Sequence of chain 1.A:
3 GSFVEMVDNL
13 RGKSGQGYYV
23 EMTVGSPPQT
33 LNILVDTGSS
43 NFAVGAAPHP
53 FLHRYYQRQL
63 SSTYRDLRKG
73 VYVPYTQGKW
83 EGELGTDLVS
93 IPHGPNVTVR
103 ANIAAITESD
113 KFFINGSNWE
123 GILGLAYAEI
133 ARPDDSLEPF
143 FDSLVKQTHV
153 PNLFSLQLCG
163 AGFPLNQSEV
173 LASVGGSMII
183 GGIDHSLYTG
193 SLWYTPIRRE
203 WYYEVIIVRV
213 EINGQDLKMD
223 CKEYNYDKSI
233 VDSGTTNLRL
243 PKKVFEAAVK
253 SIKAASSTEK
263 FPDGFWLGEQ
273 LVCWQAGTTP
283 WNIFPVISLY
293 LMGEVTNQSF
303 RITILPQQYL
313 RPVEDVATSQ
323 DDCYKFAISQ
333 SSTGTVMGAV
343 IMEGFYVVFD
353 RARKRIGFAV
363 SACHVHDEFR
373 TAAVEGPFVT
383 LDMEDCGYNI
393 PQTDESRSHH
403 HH

The small molecule below binds the protein below.
Small molecule (SMILES): CN1C(=O)[C@]2(CC(C)(C)Oc3ccc(-c4cccc(Cl)c4)cc32)N=C1N

Binding-site contacts:
Ligand atom C23 contacts residue GLY17 of chain 1.A at 3.6 Å.
Ligand atom CL1 contacts residue GLY236 of chain 1.A at 3.4 Å.
Ligand atom CL1 contacts residue GLY19 of chain 1.A at 3.6 Å.
Ligand atom C16 contacts residue ASP234 of chain 1.A at 3.9 Å.
Ligand atom C20 contacts residue THR237 of chain 1.A at 3.3 Å.
Ligand atom C16 contacts residue ASP38 of chain 1.A at 3.5 Å.
Ligand atom C24 contacts residue GLN18 of chain 1.A at 3.9 Å.
Ligand atom CL1 contacts residue THR238 of chain 1.A at 3.9 Å.
Ligand atom C24 contacts residue ILE116 of chain 1.A at 3.6 Å (hydrophobic).
Ligand atom C20 contacts residue ASP234 of chain 1.A at 3.5 Å.
Ligand atom N18 contacts residue GLY236 of chain 1.A at 3.4 Å (h-bond).
Ligand atom C21 contacts residue LEU36 of chain 1.A at 3.9 Å (hydrophobic).
Ligand atom C13 contacts residue ILE124 of chain 1.A at 3.7 Å (hydrophobic).
Ligand atom N18 contacts residue GLY40 of chain 1.A at 3.7 Å.
Ligand atom C21 contacts residue GLY236 of chain 1.A at 3.1 Å.
Ligand atom C6 contacts residue GLY236 of chain 1.A at 3.6 Å.
Ligand atom C3 contacts residue ILE124 of chain 1.A at 3.2 Å (hydrophobic).
Ligand atom C12 contacts residue TRP82 of chain 1.A at 3.9 Å (hydrophobic).
Ligand atom C20 contacts residue GLY236 of chain 1.A at 3.5 Å.
Ligand atom N18 contacts residue ASP234 of chain 1.A at 2.8 Å (salt-bridge).
Ligand atom C22 contacts residue GLY19 of chain 1.A at 3.9 Å.
Ligand atom C22 contacts residue GLY236 of chain 1.A at 3.7 Å.
Ligand atom C4 contacts residue ILE124 of chain 1.A at 3.5 Å (hydrophobic).
Ligand atom O7 contacts residue ILE124 of chain 1.A at 3.7 Å.
Ligand atom N15 contacts residue GLY236 of chain 1.A at 3.5 Å (h-bond).
Ligand atom N17 contacts residue ASP38 of chain 1.A at 2.8 Å (salt-bridge).
Ligand atom O7 contacts residue PHE114 of chain 1.A at 3.5 Å.
Ligand atom C12 contacts residue TYR77 of chain 1.A at 3.9 Å (hydrophobic).
Ligand atom C13 contacts residue ASP38 of chain 1.A at 3.4 Å.
Ligand atom C23 contacts residue GLY19 of chain 1.A at 3.5 Å.
Ligand atom C2 contacts residue ILE124 of chain 1.A at 3.8 Å (hydrophobic).
Ligand atom C2 contacts residue TRP121 of chain 1.A at 3.7 Å (hydrophobic).
Ligand atom CL1 contacts residue THR237 of chain 1.A at 3.8 Å.
Ligand atom C25 contacts residue ILE116 of chain 1.A at 3.6 Å (hydrophobic).
Ligand atom CL1 contacts residue SER235 of chain 1.A at 3.7 Å.
Ligand atom C16 contacts residue GLY236 of chain 1.A at 3.5 Å.
Ligand atom N18 contacts residue ASP38 of chain 1.A at 2.8 Å (salt-bridge).
Ligand atom C13 contacts residue SER41 of chain 1.A at 3.7 Å.
Ligand atom C23 contacts residue GLN18 of chain 1.A at 3.4 Å.
Ligand atom C3 contacts residue PHE114 of chain 1.A at 3.8 Å (hydrophobic).